A small-molecule ligand and the protein it binds are described below.
Small molecule (SMILES): CC(=O)N[C@@H]1[C@@H](O)[C@H](O)[C@@H](CO)O[C@H]1O

Binding-site contacts:
Ligand atom O6 contacts residue ASN15 of chain 1.C at 3.7 Å.
Ligand atom C6 contacts residue ASN15 of chain 1.C at 4.3 Å.
Ligand atom C4 contacts residue ASN15 of chain 1.C at 4.2 Å.
Ligand atom O5 contacts residue ASN15 of chain 1.C at 2.4 Å (h-bond).
Ligand atom C3 contacts residue ASN15 of chain 1.C at 3.8 Å.
Ligand atom O7 contacts residue ASN15 of chain 1.C at 3.0 Å (h-bond).
Ligand atom C1 contacts residue ASN15 of chain 1.C at 1.4 Å.
Ligand atom O6 contacts residue PRO14 of chain 1.C at 4.3 Å.
Ligand atom C5 contacts residue ASN15 of chain 1.C at 3.7 Å.
Ligand atom N2 contacts residue ASN15 of chain 1.C at 2.9 Å (h-bond).
Ligand atom C8 contacts residue ASN15 of chain 1.C at 4.3 Å.
Ligand atom C2 contacts residue ASN15 of chain 1.C at 2.4 Å.
Ligand atom O7 contacts residue PRO14 of chain 1.C at 4.3 Å.
Ligand atom C7 contacts residue ASN15 of chain 1.C at 3.1 Å.

Sequence of chain 1.C:
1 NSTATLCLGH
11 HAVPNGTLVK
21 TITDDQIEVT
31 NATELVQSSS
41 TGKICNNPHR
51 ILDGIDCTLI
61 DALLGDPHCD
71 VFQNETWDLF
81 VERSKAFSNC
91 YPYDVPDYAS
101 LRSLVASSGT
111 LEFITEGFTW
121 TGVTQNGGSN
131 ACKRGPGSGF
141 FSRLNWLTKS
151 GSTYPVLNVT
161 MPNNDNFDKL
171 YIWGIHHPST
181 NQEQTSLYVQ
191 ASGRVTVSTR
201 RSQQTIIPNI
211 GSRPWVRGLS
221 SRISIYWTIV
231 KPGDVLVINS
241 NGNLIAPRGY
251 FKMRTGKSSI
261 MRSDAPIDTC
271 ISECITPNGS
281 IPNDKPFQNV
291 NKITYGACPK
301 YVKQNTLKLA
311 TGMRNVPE